Sequence of chain 1.B:
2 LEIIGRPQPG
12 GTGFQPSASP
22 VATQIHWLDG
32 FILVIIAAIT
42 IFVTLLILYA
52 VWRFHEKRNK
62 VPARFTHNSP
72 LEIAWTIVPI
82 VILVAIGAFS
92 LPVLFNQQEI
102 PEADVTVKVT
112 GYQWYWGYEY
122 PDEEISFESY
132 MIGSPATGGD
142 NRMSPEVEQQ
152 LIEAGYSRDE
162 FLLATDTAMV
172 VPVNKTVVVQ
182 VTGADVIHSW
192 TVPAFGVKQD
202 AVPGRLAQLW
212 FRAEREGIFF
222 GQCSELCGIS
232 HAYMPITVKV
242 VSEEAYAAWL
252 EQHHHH

Sequence of chain 1.A:
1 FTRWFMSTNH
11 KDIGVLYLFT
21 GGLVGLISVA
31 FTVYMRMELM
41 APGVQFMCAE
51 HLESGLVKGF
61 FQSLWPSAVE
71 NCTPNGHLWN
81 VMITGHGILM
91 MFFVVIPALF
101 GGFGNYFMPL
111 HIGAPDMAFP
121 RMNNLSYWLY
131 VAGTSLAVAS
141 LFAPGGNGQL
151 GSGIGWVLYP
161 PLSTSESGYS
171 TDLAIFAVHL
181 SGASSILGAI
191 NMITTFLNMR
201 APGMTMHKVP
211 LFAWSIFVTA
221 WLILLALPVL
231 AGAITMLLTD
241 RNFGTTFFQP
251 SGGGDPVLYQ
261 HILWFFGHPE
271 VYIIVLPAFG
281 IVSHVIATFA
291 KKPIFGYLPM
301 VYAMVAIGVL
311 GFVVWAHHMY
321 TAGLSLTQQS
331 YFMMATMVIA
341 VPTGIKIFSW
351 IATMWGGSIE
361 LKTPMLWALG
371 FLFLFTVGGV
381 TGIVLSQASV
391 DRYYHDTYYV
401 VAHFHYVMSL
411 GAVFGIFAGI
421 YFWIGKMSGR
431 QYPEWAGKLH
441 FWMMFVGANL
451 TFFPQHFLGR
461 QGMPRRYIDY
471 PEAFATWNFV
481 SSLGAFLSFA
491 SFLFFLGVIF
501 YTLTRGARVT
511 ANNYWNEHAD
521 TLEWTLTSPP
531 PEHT

The small molecule below binds the protein below.
Small molecule (SMILES): CCCCCCCCCCO[C@@H]1O[C@H](CO)[C@@H](O[C@H]2O[C@H](CO)[C@@H](O)[C@H](O)[C@H]2O)[C@H](O)[C@H]1O

Binding-site contacts:
Ligand atom C22 contacts residue LEU72 of chain 1.B at 3.5 Å (hydrophobic).
Ligand atom C18 contacts residue LEU72 of chain 1.B at 4.0 Å (hydrophobic).
Ligand atom C34 contacts residue LEU47 of chain 1.B at 3.8 Å (hydrophobic).
Ligand atom C1 contacts residue ASN69 of chain 1.B at 4.3 Å.
Ligand atom C57 contacts residue HIS68 of chain 1.B at 3.4 Å.
Ligand atom C25 contacts residue ALA352 of chain 1.A at 3.8 Å (hydrophobic).
Ligand atom O61 contacts residue ASN69 of chain 1.B at 3.7 Å.
Ligand atom C4 contacts residue PHE66 of chain 1.B at 4.1 Å (hydrophobic).
Ligand atom O6 contacts residue PHE66 of chain 1.B at 3.9 Å.
Ligand atom C18 contacts residue TRP355 of chain 1.A at 4.5 Å (hydrophobic).
Ligand atom C31 contacts residue LEU47 of chain 1.B at 4.4 Å (hydrophobic).
Ligand atom C9 contacts residue PHE66 of chain 1.B at 4.4 Å (hydrophobic).
Ligand atom C19 contacts residue PHE66 of chain 1.B at 4.3 Å (hydrophobic).
Ligand atom O16 contacts residue ASN69 of chain 1.B at 3.9 Å.
Ligand atom C31 contacts residue TRP76 of chain 1.B at 4.0 Å (hydrophobic).
Ligand atom C34 contacts residue TRP76 of chain 1.B at 4.1 Å (hydrophobic).
Ligand atom C28 contacts residue ILE351 of chain 1.A at 4.2 Å (hydrophobic).
Ligand atom O5 contacts residue PHE66 of chain 1.B at 4.0 Å.
Ligand atom O5 contacts residue ASN69 of chain 1.B at 3.1 Å (h-bond).
Ligand atom O6 contacts residue HIS68 of chain 1.B at 4.2 Å.
Ligand atom C18 contacts residue PHE66 of chain 1.B at 4.3 Å (hydrophobic).
Ligand atom C22 contacts residue TRP355 of chain 1.A at 3.9 Å (hydrophobic).
Ligand atom C4 contacts residue ASN69 of chain 1.B at 3.8 Å.
Ligand atom C6 contacts residue ASN69 of chain 1.B at 4.0 Å.
Ligand atom C19 contacts residue LEU72 of chain 1.B at 4.2 Å (hydrophobic).
Ligand atom C31 contacts residue PHE348 of chain 1.A at 4.2 Å (hydrophobic).
Ligand atom C19 contacts residue TRP355 of chain 1.A at 3.5 Å (hydrophobic).
Ligand atom C57 contacts residue ASN69 of chain 1.B at 3.3 Å.
Ligand atom C18 contacts residue ASN69 of chain 1.B at 3.6 Å.
Ligand atom O16 contacts residue TRP355 of chain 1.A at 4.2 Å.
Ligand atom C28 contacts residue LEU72 of chain 1.B at 4.4 Å (hydrophobic).
Ligand atom C28 contacts residue TRP355 of chain 1.A at 4.1 Å (hydrophobic).
Ligand atom C25 contacts residue LEU72 of chain 1.B at 3.9 Å (hydrophobic).
Ligand atom C6 contacts residue PHE66 of chain 1.B at 4.1 Å (hydrophobic).
Ligand atom O61 contacts residue HIS68 of chain 1.B at 2.2 Å (h-bond).
Ligand atom C25 contacts residue TRP355 of chain 1.A at 4.1 Å (hydrophobic).
Ligand atom C31 contacts residue ILE351 of chain 1.A at 3.8 Å (hydrophobic).
Ligand atom O61 contacts residue PHE66 of chain 1.B at 3.8 Å.
Ligand atom C4 contacts residue HIS68 of chain 1.B at 4.3 Å.
Ligand atom C31 contacts residue ALA352 of chain 1.A at 4.4 Å (hydrophobic).